Sequence of chain 2.A:
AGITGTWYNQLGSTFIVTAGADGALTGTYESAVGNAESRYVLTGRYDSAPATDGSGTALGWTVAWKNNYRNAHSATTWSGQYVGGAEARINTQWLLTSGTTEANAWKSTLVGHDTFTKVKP

This protein binds this small molecule.
Small molecule (SMILES): CCCCCCCCC(=O)CCCO

Binding-site contacts:
Ligand atom O01 contacts residue ASP116 of chain 1.B at 2.6 Å (salt-bridge).
Ligand atom C09 contacts residue ASN37 of chain 1.B at 4.0 Å.
Ligand atom C02 contacts residue LEU13 of chain 1.B at 3.8 Å (hydrophobic).
Ligand atom C08 contacts residue LEU98 of chain 1.B at 4.0 Å (hydrophobic).
Ligand atom C05 contacts residue TRP67 of chain 1.B at 3.9 Å (hydrophobic).
Ligand atom C10 contacts residue TRP67 of chain 1.B at 3.9 Å (hydrophobic).
Ligand atom O01 contacts residue TYR31 of chain 1.B at 3.9 Å.
Ligand atom C13 contacts residue ASN37 of chain 1.B at 3.1 Å.
Ligand atom O01 contacts residue ASN11 of chain 1.B at 3.3 Å (h-bond).
Ligand atom O01 contacts residue LEU13 of chain 1.B at 3.7 Å.
Ligand atom C05 contacts residue TRP108 of chain 2.A at 3.8 Å (hydrophobic).
Ligand atom C04 contacts residue VAL35 of chain 1.B at 3.9 Å (hydrophobic).
Ligand atom C08 contacts residue TRP67 of chain 1.B at 3.4 Å (hydrophobic).
Ligand atom O02 contacts residue THR78 of chain 1.B at 2.8 Å (h-bond).
Ligand atom C02 contacts residue TRP108 of chain 2.A at 4.0 Å (hydrophobic).
Ligand atom C11 contacts residue LEU98 of chain 1.B at 3.9 Å (hydrophobic).
Ligand atom C04 contacts residue TRP108 of chain 2.A at 3.7 Å (hydrophobic).
Ligand atom C09 contacts residue ALA38 of chain 1.B at 4.0 Å (hydrophobic).
Ligand atom C07 contacts residue SER33 of chain 1.B at 3.4 Å.
Ligand atom C07 contacts residue VAL35 of chain 1.B at 3.7 Å (hydrophobic).
Ligand atom C09 contacts residue TRP67 of chain 1.B at 3.6 Å (hydrophobic).
Ligand atom O02 contacts residue LEU98 of chain 1.B at 3.7 Å.
Ligand atom C11 contacts residue GLY36 of chain 1.B at 3.8 Å.
Ligand atom C04 contacts residue SER33 of chain 1.B at 4.1 Å.
Ligand atom C03 contacts residue ASP116 of chain 1.B at 4.1 Å.
Ligand atom C11 contacts residue ASN37 of chain 1.B at 3.5 Å.
Ligand atom O02 contacts residue TRP67 of chain 1.B at 3.9 Å.
Ligand atom C02 contacts residue ASP116 of chain 1.B at 3.4 Å.
Ligand atom C12 contacts residue ASN37 of chain 1.B at 3.6 Å.
Ligand atom C05 contacts residue THR78 of chain 1.B at 3.9 Å.
Ligand atom C02 contacts residue TRP96 of chain 1.B at 3.6 Å (hydrophobic).
Ligand atom C10 contacts residue ASN37 of chain 1.B at 3.4 Å.
Ligand atom C07 contacts residue TRP67 of chain 1.B at 3.5 Å (hydrophobic).
Ligand atom C03 contacts residue TRP96 of chain 1.B at 3.4 Å (hydrophobic).
Ligand atom C10 contacts residue GLY36 of chain 1.B at 4.1 Å.
Ligand atom C13 contacts residue GLY36 of chain 1.B at 3.7 Å.
Ligand atom C11 contacts residue TRP108 of chain 2.A at 4.2 Å (hydrophobic).
Ligand atom C09 contacts residue VAL35 of chain 1.B at 3.7 Å (hydrophobic).
Ligand atom C03 contacts residue TRP108 of chain 2.A at 4.0 Å (hydrophobic).
Ligand atom C09 contacts residue GLY36 of chain 1.B at 4.0 Å.

Sequence of chain 1.B:
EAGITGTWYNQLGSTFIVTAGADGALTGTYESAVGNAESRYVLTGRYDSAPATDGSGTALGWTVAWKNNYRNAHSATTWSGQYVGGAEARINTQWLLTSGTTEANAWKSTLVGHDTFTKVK